Sequence of chain 1.A:
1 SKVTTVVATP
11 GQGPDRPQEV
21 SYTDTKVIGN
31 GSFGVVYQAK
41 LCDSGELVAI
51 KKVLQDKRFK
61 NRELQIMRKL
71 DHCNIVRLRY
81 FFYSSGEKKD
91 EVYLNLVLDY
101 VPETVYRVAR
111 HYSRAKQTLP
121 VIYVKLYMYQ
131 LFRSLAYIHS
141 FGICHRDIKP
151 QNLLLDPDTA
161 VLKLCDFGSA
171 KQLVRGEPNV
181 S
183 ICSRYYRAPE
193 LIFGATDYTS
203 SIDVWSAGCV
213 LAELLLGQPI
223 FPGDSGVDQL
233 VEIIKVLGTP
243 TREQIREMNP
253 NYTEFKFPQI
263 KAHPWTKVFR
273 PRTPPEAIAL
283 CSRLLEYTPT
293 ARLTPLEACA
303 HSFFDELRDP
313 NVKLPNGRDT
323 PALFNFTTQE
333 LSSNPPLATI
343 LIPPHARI

This small molecule binds to this protein.
Small molecule (SMILES): COc1ccccc1NC(=O)c1nc(-c2ccc(S(=O)(=O)N3CCN(C)CC3)cc2)cnc1N

Binding-site contacts:
Ligand atom O4 contacts residue GOL1 of chain 1.G at 3.0 Å (h-bond).
Ligand atom C4 contacts residue ILE28 of chain 1.A at 4.0 Å (hydrophobic).
Ligand atom C12 contacts residue TYR100 of chain 1.A at 3.5 Å (hydrophobic).
Ligand atom N6 contacts residue LEU154 of chain 1.A at 3.9 Å.
Ligand atom C6 contacts residue GOL1 of chain 1.G at 3.8 Å.
Ligand atom C21 contacts residue ASP166 of chain 1.A at 3.9 Å.
Ligand atom C20 contacts residue ASP166 of chain 1.A at 3.6 Å.
Ligand atom N3 contacts residue VAL101 of chain 1.A at 3.2 Å (h-bond).
Ligand atom C20 contacts residue LYS51 of chain 1.A at 3.5 Å.
Ligand atom C12 contacts residue VAL101 of chain 1.A at 3.0 Å (hydrophobic).
Ligand atom C18 contacts residue PHE33 of chain 1.A at 4.0 Å (hydrophobic).
Ligand atom C13 contacts residue LEU154 of chain 1.A at 3.5 Å (hydrophobic).
Ligand atom C13 contacts residue ASP99 of chain 1.A at 3.5 Å.
Ligand atom C19 contacts residue PHE33 of chain 1.A at 3.9 Å (hydrophobic).
Ligand atom N6 contacts residue ALA49 of chain 1.A at 3.7 Å.
Ligand atom N6 contacts residue LEU98 of chain 1.A at 3.8 Å.
Ligand atom C10 contacts residue PRO102 of chain 1.A at 3.6 Å (hydrophobic).
Ligand atom C14 contacts residue LEU154 of chain 1.A at 3.8 Å (hydrophobic).
Ligand atom C7 contacts residue ILE28 of chain 1.A at 3.8 Å (hydrophobic).
Ligand atom C19 contacts residue LYS51 of chain 1.A at 3.9 Å.
Ligand atom N3 contacts residue TYR100 of chain 1.A at 3.5 Å.
Ligand atom C18 contacts residue VAL36 of chain 1.A at 3.8 Å (hydrophobic).
Ligand atom N3 contacts residue LEU154 of chain 1.A at 3.4 Å.
Ligand atom C7 contacts residue GOL1 of chain 1.G at 3.9 Å.
Ligand atom C14 contacts residue ALA49 of chain 1.A at 3.9 Å (hydrophobic).
Ligand atom C9 contacts residue VAL101 of chain 1.A at 3.4 Å (hydrophobic).
Ligand atom N3 contacts residue ASP99 of chain 1.A at 3.4 Å (salt-bridge).
Ligand atom C17 contacts residue VAL36 of chain 1.A at 3.9 Å (hydrophobic).
Ligand atom N3 contacts residue ALA49 of chain 1.A at 4.0 Å.
Ligand atom C17 contacts residue GOL1 of chain 1.G at 3.8 Å.
Ligand atom O3 contacts residue LEU98 of chain 1.A at 3.8 Å.
Ligand atom O2 contacts residue GOL1 of chain 1.G at 3.1 Å.
Ligand atom C11 contacts residue VAL101 of chain 1.A at 3.9 Å (hydrophobic).
Ligand atom C12 contacts residue LEU154 of chain 1.A at 3.7 Å (hydrophobic).
Ligand atom C19 contacts residue ASP166 of chain 1.A at 3.5 Å.
Ligand atom C23 contacts residue GOL1 of chain 1.G at 3.1 Å.
Ligand atom N6 contacts residue ASP99 of chain 1.A at 2.8 Å (salt-bridge).
Ligand atom C13 contacts residue ALA49 of chain 1.A at 3.6 Å (hydrophobic).
Ligand atom O1 contacts residue ARG107 of chain 1.A at 3.0 Å (salt-bridge).
Ligand atom S1 contacts residue GOL1 of chain 1.G at 4.0 Å.